Sequence of chain 1.A:
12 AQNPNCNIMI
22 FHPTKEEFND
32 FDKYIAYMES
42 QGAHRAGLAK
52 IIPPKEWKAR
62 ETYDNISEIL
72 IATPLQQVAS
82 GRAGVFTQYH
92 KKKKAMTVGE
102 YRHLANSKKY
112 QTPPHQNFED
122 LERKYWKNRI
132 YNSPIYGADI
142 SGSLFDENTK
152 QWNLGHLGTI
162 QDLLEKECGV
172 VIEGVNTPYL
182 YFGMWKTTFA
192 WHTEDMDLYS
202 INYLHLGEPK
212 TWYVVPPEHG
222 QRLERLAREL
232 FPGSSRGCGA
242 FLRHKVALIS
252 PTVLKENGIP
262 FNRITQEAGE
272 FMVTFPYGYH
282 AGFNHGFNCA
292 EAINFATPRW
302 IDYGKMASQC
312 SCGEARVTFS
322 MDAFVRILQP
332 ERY

Binding-site contacts:
Ligand atom OAB contacts residue MET20 of chain 1.A at 3.5 Å.
Ligand atom NAC contacts residue ILE21 of chain 1.A at 2.7 Å (h-bond).
Ligand atom SAD contacts residue ILE21 of chain 1.A at 3.7 Å.
Ligand atom CAH contacts residue ILE21 of chain 1.A at 4.3 Å (hydrophobic).
Ligand atom SAD contacts residue MET20 of chain 1.A at 4.5 Å.
Ligand atom OAB contacts residue ILE19 of chain 1.A at 4.4 Å.
Ligand atom NAC contacts residue MET20 of chain 1.A at 4.1 Å.
Ligand atom OAB contacts residue ILE21 of chain 1.A at 3.0 Å (h-bond).
Ligand atom OAE contacts residue MET20 of chain 1.A at 3.9 Å.
Ligand atom CAG contacts residue ILE21 of chain 1.A at 4.1 Å (hydrophobic).

The small molecule below binds the protein below.
Small molecule (SMILES): Cc1ccccc1S(N)(=O)=O